Binding-site contacts:
Ligand atom C5 contacts residue HBA1 of chain 2.D at 3.1 Å.
Ligand atom C6 contacts residue HBA1 of chain 2.D at 3.0 Å.
Ligand atom O1' contacts residue THR15 of chain 2.A at 2.6 Å (h-bond).
Ligand atom C3 contacts residue ILE16 of chain 2.A at 3.7 Å (hydrophobic).
Ligand atom O1' contacts residue SER84 of chain 2.A at 2.3 Å (h-bond).
Ligand atom C1 contacts residue ILE16 of chain 2.A at 3.9 Å (hydrophobic).
Ligand atom C6 contacts residue PHE215 of chain 2.A at 4.5 Å (hydrophobic).
Ligand atom C2 contacts residue LEU153 of chain 2.A at 3.8 Å (hydrophobic).
Ligand atom C1' contacts residue HBA1 of chain 2.D at 3.0 Å.
Ligand atom C2 contacts residue MET151 of chain 2.A at 4.4 Å (hydrophobic).
Ligand atom O4 contacts residue MET151 of chain 2.A at 3.5 Å.
Ligand atom C6 contacts residue CYS85 of chain 2.A at 3.7 Å (hydrophobic).
Ligand atom C4 contacts residue HBA1 of chain 2.D at 3.2 Å.
Ligand atom C6 contacts residue SER84 of chain 2.A at 4.2 Å.
Ligand atom C1' contacts residue SER84 of chain 2.A at 3.5 Å.
Ligand atom C3 contacts residue LEU153 of chain 2.A at 3.8 Å (hydrophobic).
Ligand atom C1' contacts residue ILE16 of chain 2.A at 4.1 Å (hydrophobic).
Ligand atom C1 contacts residue SER84 of chain 2.A at 4.4 Å.
Ligand atom O1' contacts residue HBA1 of chain 2.D at 3.3 Å (h-bond).
Ligand atom C2 contacts residue HBA1 of chain 2.D at 3.1 Å.
Ligand atom C1 contacts residue THR15 of chain 2.A at 4.3 Å.
Ligand atom C4 contacts residue LEU183 of chain 2.A at 4.2 Å (hydrophobic).
Ligand atom C1 contacts residue CYS85 of chain 2.A at 4.2 Å (hydrophobic).
Ligand atom C2 contacts residue ILE16 of chain 2.A at 3.7 Å (hydrophobic).
Ligand atom C3 contacts residue HBA1 of chain 2.D at 3.1 Å.
Ligand atom O4 contacts residue LEU183 of chain 2.A at 3.6 Å.
Ligand atom C5 contacts residue LEU183 of chain 2.A at 4.0 Å (hydrophobic).
Ligand atom O4 contacts residue LEU126 of chain 2.A at 4.3 Å.
Ligand atom C5 contacts residue LEU125 of chain 2.A at 4.0 Å (hydrophobic).
Ligand atom O4 contacts residue HBA1 of chain 2.D at 3.3 Å.
Ligand atom O1' contacts residue CYS85 of chain 2.A at 3.8 Å.
Ligand atom O1' contacts residue HIS240 of chain 2.A at 4.5 Å.
Ligand atom C3 contacts residue MET151 of chain 2.A at 3.7 Å (hydrophobic).
Ligand atom C4 contacts residue MET151 of chain 2.A at 4.0 Å (hydrophobic).
Ligand atom C5 contacts residue CYS85 of chain 2.A at 4.1 Å (hydrophobic).
Ligand atom C1 contacts residue HBA1 of chain 2.D at 2.9 Å.
Ligand atom C4 contacts residue ILE16 of chain 2.A at 4.2 Å (hydrophobic).
Ligand atom C1' contacts residue THR15 of chain 2.A at 3.3 Å.

This protein binds this small molecule.
Small molecule (SMILES): O=Cc1ccc(O)cc1

Sequence of chain 2.A:
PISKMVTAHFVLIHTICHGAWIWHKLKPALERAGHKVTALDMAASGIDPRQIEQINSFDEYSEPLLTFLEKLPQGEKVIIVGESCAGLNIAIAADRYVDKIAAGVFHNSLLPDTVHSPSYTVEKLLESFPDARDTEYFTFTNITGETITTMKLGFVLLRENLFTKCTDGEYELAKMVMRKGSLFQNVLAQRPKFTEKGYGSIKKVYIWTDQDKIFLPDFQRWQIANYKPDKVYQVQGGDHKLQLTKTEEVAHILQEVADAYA